Sequence of chain 1.B:
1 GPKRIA

Binding-site contacts:
Ligand atom C2' contacts residue ASP109 of chain 1.A at 3.6 Å.
Ligand atom C3' contacts residue ASP109 of chain 1.A at 3.6 Å.
Ligand atom C5' contacts residue TRP154 of chain 1.A at 3.6 Å (hydrophobic).
Ligand atom C' contacts residue ARG92 of chain 1.A at 3.6 Å.
Ligand atom C4 contacts residue ILE110 of chain 1.A at 3.5 Å (hydrophobic).
Ligand atom O3' contacts residue GLY89 of chain 1.A at 3.2 Å.
Ligand atom N' contacts residue GLN153 of chain 1.A at 2.9 Å (h-bond).
Ligand atom O2' contacts residue ASP109 of chain 1.A at 2.7 Å (salt-bridge).
Ligand atom O4' contacts residue VAL155 of chain 1.A at 3.6 Å.
Ligand atom C5' contacts residue TRP38 of chain 1.A at 3.7 Å (hydrophobic).
Ligand atom O5' contacts residue ARG92 of chain 1.A at 2.9 Å (salt-bridge).
Ligand atom C2 contacts residue ILE110 of chain 1.A at 3.7 Å (hydrophobic).
Ligand atom CB' contacts residue GLY87 of chain 1.A at 3.4 Å.
Ligand atom C8 contacts residue HIS158 of chain 1.A at 3.5 Å.
Ligand atom N' contacts residue GLY87 of chain 1.A at 2.9 Å (h-bond).
Ligand atom C5 contacts residue ILE110 of chain 1.A at 3.7 Å (hydrophobic).
Ligand atom O' contacts residue ARG92 of chain 1.A at 2.8 Å (salt-bridge).
Ligand atom N6 contacts residue GLN138 of chain 1.A at 3.0 Å (h-bond).
Ligand atom N1 contacts residue LEU137 of chain 1.A at 3.0 Å (h-bond).
Ligand atom C3 contacts residue TRP154 of chain 1.A at 3.4 Å (hydrophobic).
Ligand atom N7 contacts residue HIS158 of chain 1.A at 3.4 Å.
Ligand atom C2 contacts residue CYS135 of chain 1.A at 3.7 Å (hydrophobic).
Ligand atom CG' contacts residue MET48 of chain 1.A at 3.6 Å (hydrophobic).
Ligand atom O3' contacts residue ASP109 of chain 1.A at 2.7 Å (salt-bridge).
Ligand atom C1 contacts residue TRP154 of chain 1.A at 3.5 Å (hydrophobic).
Ligand atom N3 contacts residue ILE110 of chain 1.A at 3.4 Å (h-bond).
Ligand atom C1 contacts residue GLY1 of chain 1.B at 1.5 Å.
Ligand atom C4' contacts residue GLY87 of chain 1.A at 3.6 Å.
Ligand atom C1 contacts residue MET48 of chain 1.A at 3.2 Å (hydrophobic).
Ligand atom C3 contacts residue GLY1 of chain 1.B at 2.4 Å.
Ligand atom N10 contacts residue TRP154 of chain 1.A at 3.6 Å (h-bond).
Ligand atom O3' contacts residue PHE114 of chain 1.A at 3.5 Å.
Ligand atom CA' contacts residue GLY87 of chain 1.A at 3.1 Å.
Ligand atom C1' contacts residue ASP109 of chain 1.A at 3.3 Å.
Ligand atom C2 contacts residue LEU137 of chain 1.A at 3.6 Å (hydrophobic).
Ligand atom O2' contacts residue THR111 of chain 1.A at 2.8 Å (h-bond).
Ligand atom C4 contacts residue VAL155 of chain 1.A at 3.6 Å (hydrophobic).
Ligand atom N9 contacts residue ILE110 of chain 1.A at 3.6 Å.
Ligand atom O5' contacts residue TRP154 of chain 1.A at 3.4 Å.
Ligand atom N1 contacts residue GLY136 of chain 1.A at 3.4 Å.

Sequence of chain 1.A:
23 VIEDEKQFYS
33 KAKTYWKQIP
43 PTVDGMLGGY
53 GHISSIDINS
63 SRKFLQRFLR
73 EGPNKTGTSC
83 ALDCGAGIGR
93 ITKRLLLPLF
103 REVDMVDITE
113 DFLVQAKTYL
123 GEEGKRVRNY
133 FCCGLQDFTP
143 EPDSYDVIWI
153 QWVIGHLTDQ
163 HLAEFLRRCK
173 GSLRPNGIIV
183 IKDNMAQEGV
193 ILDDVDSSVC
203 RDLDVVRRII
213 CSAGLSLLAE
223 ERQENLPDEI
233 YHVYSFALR

The protein below binds the small molecule below.
Small molecule (SMILES): CCN(CC[C@H](N)C(=O)O)C[C@H]1O[C@@H](n2cnc3c(N)ncnc32)[C@H](O)[C@@H]1O